Sequence of chain 1.A:
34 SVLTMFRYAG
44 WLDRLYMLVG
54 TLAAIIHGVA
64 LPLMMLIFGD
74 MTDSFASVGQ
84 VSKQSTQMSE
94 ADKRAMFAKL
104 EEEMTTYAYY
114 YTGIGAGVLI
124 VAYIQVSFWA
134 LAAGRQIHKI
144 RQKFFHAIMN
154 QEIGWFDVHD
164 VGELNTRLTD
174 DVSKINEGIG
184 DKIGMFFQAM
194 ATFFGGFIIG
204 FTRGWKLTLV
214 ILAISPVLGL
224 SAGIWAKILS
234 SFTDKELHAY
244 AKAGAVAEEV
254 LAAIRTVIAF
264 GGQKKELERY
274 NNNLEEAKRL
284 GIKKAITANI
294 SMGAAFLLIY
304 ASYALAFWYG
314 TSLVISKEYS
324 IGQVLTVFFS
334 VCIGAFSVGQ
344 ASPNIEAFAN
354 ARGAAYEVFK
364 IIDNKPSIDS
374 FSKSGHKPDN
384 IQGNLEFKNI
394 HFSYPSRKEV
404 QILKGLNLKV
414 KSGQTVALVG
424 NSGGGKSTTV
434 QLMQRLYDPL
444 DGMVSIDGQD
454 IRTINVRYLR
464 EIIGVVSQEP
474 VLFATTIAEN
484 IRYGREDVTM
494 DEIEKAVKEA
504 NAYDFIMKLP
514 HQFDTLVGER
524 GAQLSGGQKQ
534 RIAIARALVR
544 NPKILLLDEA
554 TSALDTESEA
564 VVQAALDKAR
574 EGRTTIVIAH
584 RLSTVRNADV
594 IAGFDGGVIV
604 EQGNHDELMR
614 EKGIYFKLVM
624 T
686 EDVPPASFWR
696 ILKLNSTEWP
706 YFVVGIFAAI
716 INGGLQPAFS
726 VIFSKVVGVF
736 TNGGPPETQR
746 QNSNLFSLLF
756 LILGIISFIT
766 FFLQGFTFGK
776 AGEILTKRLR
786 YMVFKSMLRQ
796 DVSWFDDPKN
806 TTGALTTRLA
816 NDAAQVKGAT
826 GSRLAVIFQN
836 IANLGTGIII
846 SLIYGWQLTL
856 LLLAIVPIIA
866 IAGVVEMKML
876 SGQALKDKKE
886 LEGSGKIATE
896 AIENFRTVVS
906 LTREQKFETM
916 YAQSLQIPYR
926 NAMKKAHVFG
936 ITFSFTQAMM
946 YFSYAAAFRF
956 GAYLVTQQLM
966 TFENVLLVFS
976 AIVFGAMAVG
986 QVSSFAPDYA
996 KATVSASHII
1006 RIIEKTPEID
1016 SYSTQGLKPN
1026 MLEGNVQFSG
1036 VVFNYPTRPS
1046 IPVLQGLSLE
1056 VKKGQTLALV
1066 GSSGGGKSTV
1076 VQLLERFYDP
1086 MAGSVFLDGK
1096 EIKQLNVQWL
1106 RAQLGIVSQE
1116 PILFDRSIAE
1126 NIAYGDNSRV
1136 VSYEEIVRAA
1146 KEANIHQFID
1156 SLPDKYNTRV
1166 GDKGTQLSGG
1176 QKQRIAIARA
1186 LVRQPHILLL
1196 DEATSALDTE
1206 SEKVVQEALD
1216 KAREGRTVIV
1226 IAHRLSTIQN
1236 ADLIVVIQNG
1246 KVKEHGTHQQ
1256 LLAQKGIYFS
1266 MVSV

This small molecule binds to this protein.
Small molecule (SMILES): CC(C)CCC[C@@H](C)[C@H]1CC[C@H]2[C@@H]3CC=C4C[C@@H](OC(=O)CCC(=O)O)CC[C@]4(C)[C@H]3CC[C@]12C

Binding-site contacts:
Ligand atom CAA contacts residue ILE348 of chain 1.A at 3.7 Å (hydrophobic).
Ligand atom CAA contacts residue PHE189 of chain 1.A at 4.0 Å (hydrophobic).
Ligand atom CAO contacts residue PHE190 of chain 1.A at 3.9 Å (hydrophobic).
Ligand atom CBA contacts residue PHE351 of chain 1.A at 3.7 Å (hydrophobic).
Ligand atom CAK contacts residue MET50 of chain 1.A at 3.6 Å (hydrophobic).
Ligand atom CAC contacts residue PHE351 of chain 1.A at 3.6 Å (hydrophobic).
Ligand atom CAC contacts residue Y011 of chain 1.J at 3.4 Å.
Ligand atom CAU contacts residue LEU36 of chain 1.A at 2.9 Å (hydrophobic).
Ligand atom CAE contacts residue Y011 of chain 1.L at 3.6 Å.
Ligand atom CAV contacts residue PHE39 of chain 1.A at 3.7 Å (hydrophobic).
Ligand atom CAR contacts residue LEU36 of chain 1.A at 3.8 Å (hydrophobic).
Ligand atom CBF contacts residue LEU36 of chain 1.A at 4.0 Å (hydrophobic).
Ligand atom CAQ contacts residue TRP132 of chain 1.A at 3.7 Å (hydrophobic).
Ligand atom OAH contacts residue ARG40 of chain 1.A at 3.9 Å.
Ligand atom CAI contacts residue MET50 of chain 1.A at 3.7 Å (hydrophobic).
Ligand atom CBC contacts residue PHE39 of chain 1.A at 3.2 Å (hydrophobic).
Ligand atom OAW contacts residue ARG47 of chain 1.A at 3.9 Å.
Ligand atom CAS contacts residue Y011 of chain 1.L at 4.0 Å.
Ligand atom CAD contacts residue Y011 of chain 1.L at 3.5 Å.
Ligand atom CAI contacts residue PHE39 of chain 1.A at 3.6 Å (hydrophobic).
Ligand atom CAZ contacts residue PHE39 of chain 1.A at 3.9 Å (hydrophobic).
Ligand atom CAS contacts residue LEU36 of chain 1.A at 3.2 Å (hydrophobic).
Ligand atom CAX contacts residue ARG40 of chain 1.A at 3.9 Å.
Ligand atom OAF contacts residue ARG40 of chain 1.A at 3.6 Å.
Ligand atom CAB contacts residue ASN347 of chain 1.A at 3.7 Å.
Ligand atom CAV contacts residue ARG47 of chain 1.A at 3.9 Å.
Ligand atom CAN contacts residue PHE189 of chain 1.A at 3.7 Å (hydrophobic).
Ligand atom CAJ contacts residue PHE351 of chain 1.A at 4.0 Å (hydrophobic).
Ligand atom OAG contacts residue LEU36 of chain 1.A at 3.5 Å (h-bond).
Ligand atom CAB contacts residue PHE351 of chain 1.A at 3.9 Å (hydrophobic).
Ligand atom CBH contacts residue Y011 of chain 1.L at 3.9 Å.
Ligand atom CAB contacts residue PHE189 of chain 1.A at 3.7 Å (hydrophobic).
Ligand atom CAY contacts residue PHE39 of chain 1.A at 3.9 Å (hydrophobic).
Ligand atom CAT contacts residue Y011 of chain 1.L at 3.1 Å.
Ligand atom CAT contacts residue LEU36 of chain 1.A at 3.7 Å (hydrophobic).
Ligand atom CAP contacts residue ILE186 of chain 1.A at 3.9 Å (hydrophobic).
Ligand atom CAU contacts residue Y011 of chain 1.J at 4.0 Å.
Ligand atom OAW contacts residue PHE39 of chain 1.A at 3.7 Å.
Ligand atom CAA contacts residue Y011 of chain 1.K at 4.0 Å.
Ligand atom CAK contacts residue PHE39 of chain 1.A at 3.6 Å (hydrophobic).